Binding-site contacts:
Ligand atom C4 contacts residue TYR138 of chain 1.B at 3.5 Å (hydrophobic).
Ligand atom N7 contacts residue TYR138 of chain 1.B at 3.7 Å.
Ligand atom O2G contacts residue TYR127 of chain 1.B at 3.1 Å (h-bond).
Ligand atom C6 contacts residue GLU102 of chain 1.B at 3.8 Å.
Ligand atom O1A contacts residue TYR99 of chain 1.A at 3.7 Å.
Ligand atom C2 contacts residue TYR138 of chain 1.B at 3.9 Å (hydrophobic).
Ligand atom C6 contacts residue TYR99 of chain 1.B at 3.4 Å (hydrophobic).
Ligand atom C5 contacts residue TYR138 of chain 1.B at 3.7 Å (hydrophobic).
Ligand atom PG contacts residue LYS131 of chain 1.A at 3.7 Å.
Ligand atom C2' contacts residue TYR99 of chain 1.B at 3.7 Å (hydrophobic).
Ligand atom PG contacts residue LYS131 of chain 1.B at 3.8 Å.
Ligand atom N3 contacts residue TYR99 of chain 1.B at 3.7 Å.
Ligand atom O3' contacts residue LYS131 of chain 1.B at 3.2 Å (salt-bridge).
Ligand atom O1G contacts residue LYS131 of chain 1.B at 2.5 Å (salt-bridge).
Ligand atom N1 contacts residue TYR99 of chain 1.B at 3.4 Å.
Ligand atom C8 contacts residue TYR138 of chain 1.B at 3.7 Å (hydrophobic).
Ligand atom O2' contacts residue LYS131 of chain 1.B at 3.0 Å (salt-bridge).
Ligand atom N3 contacts residue TYR138 of chain 1.B at 3.7 Å.
Ligand atom N3 contacts residue SER98 of chain 1.B at 3.7 Å.
Ligand atom PA contacts residue TYR99 of chain 1.A at 3.9 Å.
Ligand atom C2 contacts residue SER98 of chain 1.B at 3.7 Å.
Ligand atom N2 contacts residue GLU102 of chain 1.B at 3.1 Å (salt-bridge).
Ligand atom C4 contacts residue TYR99 of chain 1.B at 3.6 Å (hydrophobic).
Ligand atom C5 contacts residue TYR99 of chain 1.B at 3.5 Å (hydrophobic).
Ligand atom C1' contacts residue ALA134 of chain 1.B at 3.4 Å (hydrophobic).
Ligand atom O4' contacts residue ALA134 of chain 1.B at 3.6 Å.
Ligand atom O2' contacts residue TYR99 of chain 1.B at 3.2 Å (h-bond).
Ligand atom O2B contacts residue TYR99 of chain 1.A at 2.4 Å (h-bond).
Ligand atom O3G contacts residue TYR127 of chain 1.A at 2.7 Å (h-bond).
Ligand atom O3G contacts residue LYS131 of chain 1.A at 2.8 Å (salt-bridge).
Ligand atom O1B contacts residue ARG95 of chain 1.A at 3.7 Å.
Ligand atom C2 contacts residue GLU102 of chain 1.B at 3.4 Å.
Ligand atom N9 contacts residue TYR99 of chain 1.B at 3.7 Å.
Ligand atom N3 contacts residue ALA134 of chain 1.B at 3.8 Å.
Ligand atom N1 contacts residue GLU102 of chain 1.B at 2.7 Å (salt-bridge).
Ligand atom PB contacts residue TYR99 of chain 1.A at 3.8 Å.
Ligand atom N9 contacts residue TYR138 of chain 1.B at 3.7 Å.
Ligand atom N2 contacts residue SER98 of chain 1.B at 2.9 Å (h-bond).
Ligand atom C2 contacts residue TYR99 of chain 1.B at 3.5 Å (hydrophobic).
Ligand atom O2A contacts residue TYR99 of chain 1.A at 3.0 Å (h-bond).

Sequence of chain 1.B:
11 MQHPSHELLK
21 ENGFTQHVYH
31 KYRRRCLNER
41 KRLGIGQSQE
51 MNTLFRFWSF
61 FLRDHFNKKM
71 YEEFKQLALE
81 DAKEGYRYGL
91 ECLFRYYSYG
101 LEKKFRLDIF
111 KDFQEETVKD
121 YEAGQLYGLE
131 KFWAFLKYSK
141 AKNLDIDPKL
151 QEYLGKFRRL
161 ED

Sequence of chain 1.A:
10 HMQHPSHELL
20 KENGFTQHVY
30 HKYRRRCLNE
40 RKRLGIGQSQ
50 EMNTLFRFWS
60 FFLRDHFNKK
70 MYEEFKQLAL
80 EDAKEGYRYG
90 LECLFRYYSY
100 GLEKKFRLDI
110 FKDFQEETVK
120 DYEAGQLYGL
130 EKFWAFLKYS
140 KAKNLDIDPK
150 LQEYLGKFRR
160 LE

This protein binds this small molecule.
Small molecule (SMILES): CN1CN([C@@H]2O[C@H](CO[P](=O)(O)O[P](=O)(O)OP(=O)(O)O)[C@@H](O)[C@H]2O)c2nc(N)[nH]c(=O)c21